Sequence of chain 1.A:
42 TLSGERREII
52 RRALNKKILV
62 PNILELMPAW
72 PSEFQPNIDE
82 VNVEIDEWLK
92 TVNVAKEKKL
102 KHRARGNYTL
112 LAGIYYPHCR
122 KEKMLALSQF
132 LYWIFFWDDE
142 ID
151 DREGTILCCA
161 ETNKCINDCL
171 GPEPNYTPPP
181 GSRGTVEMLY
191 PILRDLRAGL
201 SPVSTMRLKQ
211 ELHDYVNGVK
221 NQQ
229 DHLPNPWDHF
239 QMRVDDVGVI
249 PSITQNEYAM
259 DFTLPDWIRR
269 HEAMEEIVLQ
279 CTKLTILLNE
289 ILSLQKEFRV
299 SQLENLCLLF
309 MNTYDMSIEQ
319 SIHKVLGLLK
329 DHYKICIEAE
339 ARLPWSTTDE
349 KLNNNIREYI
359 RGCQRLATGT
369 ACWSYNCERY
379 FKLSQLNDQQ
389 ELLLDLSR

The protein below binds the small molecule below.
Small molecule (SMILES): CC(C)=CCC/C(C)=C/CC/C(C)=C/CS[P](=O)(O)OP(=O)(O)O

Binding-site contacts:
Ligand atom O1B contacts residue LYS294 of chain 1.A at 4.0 Å.
Ligand atom C14 contacts residue TYR378 of chain 1.A at 3.2 Å (hydrophobic).
Ligand atom O1A contacts residue GLU295 of chain 1.A at 3.2 Å (salt-bridge).
Ligand atom C6 contacts residue GLY246 of chain 1.A at 3.9 Å.
Ligand atom O1A contacts residue SER291 of chain 1.A at 3.4 Å.
Ligand atom PA contacts residue ASN287 of chain 1.A at 3.7 Å.
Ligand atom O2B contacts residue GLU295 of chain 1.A at 3.4 Å (salt-bridge).
Ligand atom C9 contacts residue SER250 of chain 1.A at 3.7 Å.
Ligand atom O2B contacts residue MG1 of chain 1.F at 3.9 Å.
Ligand atom C9 contacts residue GLY246 of chain 1.A at 3.2 Å.
Ligand atom C13 contacts residue THR368 of chain 1.A at 3.7 Å.
Ligand atom C12 contacts residue TYR116 of chain 1.A at 4.0 Å (hydrophobic).
Ligand atom PA contacts residue MG1 of chain 1.F at 3.6 Å.
Ligand atom PA contacts residue ARG377 of chain 1.A at 3.8 Å.
Ligand atom C15 contacts residue ASN287 of chain 1.A at 4.0 Å.
Ligand atom C4 contacts residue ASP139 of chain 1.A at 3.5 Å.
Ligand atom O1A contacts residue MG1 of chain 1.F at 2.2 Å.
Ligand atom C11 contacts residue PHE136 of chain 1.A at 4.0 Å (hydrophobic).
Ligand atom C11 contacts residue TYR116 of chain 1.A at 3.3 Å (hydrophobic).
Ligand atom O1A contacts residue ASN287 of chain 1.A at 3.0 Å (h-bond).
Ligand atom C10 contacts residue TYR116 of chain 1.A at 3.0 Å (hydrophobic).
Ligand atom O1A contacts residue TYR378 of chain 1.A at 3.9 Å.
Ligand atom O2A contacts residue ASN287 of chain 1.A at 3.5 Å (h-bond).
Ligand atom C2 contacts residue PHE136 of chain 1.A at 4.0 Å (hydrophobic).
Ligand atom C15 contacts residue THR283 of chain 1.A at 3.9 Å.
Ligand atom C3 contacts residue PHE136 of chain 1.A at 4.0 Å (hydrophobic).
Ligand atom C14 contacts residue TRP371 of chain 1.A at 3.9 Å (hydrophobic).
Ligand atom O1B contacts residue GLU295 of chain 1.A at 2.5 Å (salt-bridge).
Ligand atom O3A contacts residue ARG377 of chain 1.A at 3.0 Å (salt-bridge).
Ligand atom O2A contacts residue ARG377 of chain 1.A at 3.3 Å (salt-bridge).
Ligand atom C14 contacts residue ASN287 of chain 1.A at 3.9 Å.
Ligand atom C10 contacts residue LEU112 of chain 1.A at 3.8 Å (hydrophobic).
Ligand atom C14 contacts residue THR368 of chain 1.A at 3.3 Å.
Ligand atom PA contacts residue TYR378 of chain 1.A at 3.7 Å.
Ligand atom S1 contacts residue ARG241 of chain 1.A at 3.9 Å.
Ligand atom O2A contacts residue TYR378 of chain 1.A at 2.2 Å (h-bond).
Ligand atom O1B contacts residue MG1 of chain 1.F at 3.8 Å.
Ligand atom C1 contacts residue ARG377 of chain 1.A at 4.0 Å.
Ligand atom PB contacts residue GLU295 of chain 1.A at 3.5 Å.
Ligand atom O3B contacts residue ARG377 of chain 1.A at 3.9 Å.